Sequence of chain 2.B:
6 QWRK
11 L

Binding-site contacts:
Ligand atom C31 contacts residue LEU223 of chain 2.A at 3.9 Å (hydrophobic).
Ligand atom C26 contacts residue ILE173 of chain 2.A at 4.2 Å (hydrophobic).
Ligand atom C18 contacts residue LEU11 of chain 2.B at 4.0 Å (hydrophobic).
Ligand atom C10 contacts residue LYS54 of chain 2.A at 4.2 Å.
Ligand atom O32 contacts residue LYS127 of chain 2.A at 2.8 Å (salt-bridge).
Ligand atom C7 contacts residue VAL51 of chain 2.A at 3.8 Å (hydrophobic).
Ligand atom O13 contacts residue LYS54 of chain 2.A at 3.3 Å (salt-bridge).
Ligand atom C27 contacts residue PHE124 of chain 2.A at 3.7 Å (hydrophobic).
Ligand atom C25 contacts residue GLY176 of chain 2.A at 4.1 Å.
Ligand atom C26 contacts residue GLY176 of chain 2.A at 4.2 Å.
Ligand atom C25 contacts residue LEU11 of chain 2.B at 4.2 Å (hydrophobic).
Ligand atom C18 contacts residue ILE224 of chain 2.A at 3.9 Å (hydrophobic).
Ligand atom C48 contacts residue VAL51 of chain 2.A at 3.5 Å (hydrophobic).
Ligand atom C23 contacts residue PHE124 of chain 2.A at 3.9 Å (hydrophobic).
Ligand atom C7 contacts residue ASN47 of chain 2.A at 3.7 Å.
Ligand atom C18 contacts residue LEU223 of chain 2.A at 4.1 Å (hydrophobic).
Ligand atom C7 contacts residue SER50 of chain 2.A at 4.0 Å.
Ligand atom C38 contacts residue LYS127 of chain 2.A at 3.5 Å.
Ligand atom C23 contacts residue ILE173 of chain 2.A at 4.0 Å (hydrophobic).
Ligand atom C46 contacts residue GLU19 of chain 2.A at 4.0 Å.
Ligand atom C25 contacts residue ILE173 of chain 2.A at 4.1 Å (hydrophobic).
Ligand atom C38 contacts residue MET128 of chain 2.A at 3.6 Å (hydrophobic).
Ligand atom O24 contacts residue LEU223 of chain 2.A at 4.2 Å.
Ligand atom C48 contacts residue ASN47 of chain 2.A at 4.2 Å.
Ligand atom O37 contacts residue LEU223 of chain 2.A at 3.9 Å.
Ligand atom C23 contacts residue ASN47 of chain 2.A at 3.7 Å.
Ligand atom O13 contacts residue VAL51 of chain 2.A at 3.7 Å.
Ligand atom C38 contacts residue PHE124 of chain 2.A at 3.7 Å (hydrophobic).
Ligand atom C20 contacts residue LYS127 of chain 2.A at 4.0 Å.
Ligand atom C48 contacts residue GLU19 of chain 2.A at 4.2 Å.
Ligand atom C26 contacts residue LYS127 of chain 2.A at 3.9 Å.
Ligand atom C10 contacts residue LEU11 of chain 2.B at 4.0 Å (hydrophobic).
Ligand atom C45 contacts residue LEU48 of chain 2.A at 3.9 Å (hydrophobic).
Ligand atom O22 contacts residue ASN47 of chain 2.A at 3.3 Å (h-bond).
Ligand atom C27 contacts residue LYS127 of chain 2.A at 3.8 Å.
Ligand atom C48 contacts residue LEU48 of chain 2.A at 4.0 Å (hydrophobic).
Ligand atom C14 contacts residue ASN47 of chain 2.A at 3.7 Å.
Ligand atom C6 contacts residue VAL51 of chain 2.A at 4.0 Å (hydrophobic).
Ligand atom C25 contacts residue PRO172 of chain 2.A at 3.5 Å (hydrophobic).
Ligand atom O16 contacts residue PRO172 of chain 2.A at 3.9 Å.

Sequence of chain 2.A:
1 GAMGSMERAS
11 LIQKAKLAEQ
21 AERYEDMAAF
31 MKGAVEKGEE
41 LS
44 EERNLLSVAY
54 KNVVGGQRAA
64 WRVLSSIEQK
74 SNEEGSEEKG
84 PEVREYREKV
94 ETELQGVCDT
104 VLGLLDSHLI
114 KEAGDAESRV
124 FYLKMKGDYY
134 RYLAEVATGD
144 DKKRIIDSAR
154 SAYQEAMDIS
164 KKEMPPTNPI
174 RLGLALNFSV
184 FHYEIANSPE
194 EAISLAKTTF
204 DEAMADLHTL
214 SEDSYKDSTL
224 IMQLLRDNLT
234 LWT

The small molecule below binds the protein below.
Small molecule (SMILES): C=CC(C)(C)OC[C@H]1O[C@H](O[C@@H]2C3=C([C@H](C)COC(C)=O)C[C@H](O)[C@]3(C)/C=C3/[C@@H](COC)CC[C@H]3[C@@H](C)[C@H]2O)[C@H](O)[C@@H](OC(C)=O)[C@@H]1O